Sequence of chain 1.A:
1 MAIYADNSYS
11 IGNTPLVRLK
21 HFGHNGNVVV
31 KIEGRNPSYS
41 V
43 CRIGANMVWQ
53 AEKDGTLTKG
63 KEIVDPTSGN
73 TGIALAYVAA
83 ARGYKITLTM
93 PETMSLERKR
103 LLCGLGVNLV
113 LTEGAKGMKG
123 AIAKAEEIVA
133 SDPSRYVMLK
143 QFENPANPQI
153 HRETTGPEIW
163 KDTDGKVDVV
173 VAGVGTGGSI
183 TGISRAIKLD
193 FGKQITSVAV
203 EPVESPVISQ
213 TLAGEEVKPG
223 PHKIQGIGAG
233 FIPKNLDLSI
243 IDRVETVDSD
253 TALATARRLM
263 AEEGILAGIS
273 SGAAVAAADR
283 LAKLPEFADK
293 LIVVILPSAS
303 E

A small-molecule ligand and the protein it binds are described below.
Small molecule (SMILES): CC[C@H](C)[C@H](N)C(=O)NCC(=O)N[C@@H](CC(=O)O)C(=O)NCC(=O)N[C@@H](C)C(=O)N[C@@H](CCC(=O)O)C(=O)N[C@H](C=O)Cc1ccccc1

Binding-site contacts:
Ligand atom CB contacts residue ALA231 of chain 1.A at 3.2 Å (hydrophobic).
Ligand atom CA contacts residue HIS224 of chain 1.A at 3.3 Å.
Ligand atom CD1 contacts residue GLN227 of chain 1.A at 3.8 Å.
Ligand atom CG contacts residue SER70 of chain 1.A at 3.5 Å.
Ligand atom O contacts residue MET120 of chain 1.A at 3.8 Å.
Ligand atom OD2 contacts residue SER70 of chain 1.A at 2.9 Å (h-bond).
Ligand atom CG2 contacts residue GLY71 of chain 1.A at 3.6 Å.
Ligand atom CB contacts residue PRO223 of chain 1.A at 3.8 Å (hydrophobic).
Ligand atom CA contacts residue GLY228 of chain 1.A at 3.8 Å.
Ligand atom CD1 contacts residue THR178 of chain 1.A at 3.2 Å.
Ligand atom CD contacts residue PRO223 of chain 1.A at 3.7 Å (hydrophobic).
Ligand atom CG2 contacts residue THR73 of chain 1.A at 3.6 Å.
Ligand atom N contacts residue GLY228 of chain 1.A at 3.6 Å (h-bond).
Ligand atom N contacts residue ALA231 of chain 1.A at 3.0 Å (h-bond).
Ligand atom CA contacts residue ALA231 of chain 1.A at 3.5 Å (hydrophobic).
Ligand atom CG1 contacts residue GLN143 of chain 1.A at 3.0 Å.
Ligand atom OE2 contacts residue GLY222 of chain 1.A at 3.5 Å.
Ligand atom CD1 contacts residue GLN143 of chain 1.A at 3.4 Å.
Ligand atom O contacts residue GLY228 of chain 1.A at 3.4 Å (h-bond).
Ligand atom CE1 contacts residue GLN227 of chain 1.A at 3.5 Å.
Ligand atom C contacts residue ALA231 of chain 1.A at 3.7 Å (hydrophobic).
Ligand atom CD1 contacts residue LYS225 of chain 1.A at 3.7 Å.
Ligand atom O contacts residue GLN227 of chain 1.A at 3.4 Å.
Ligand atom CE1 contacts residue LYS225 of chain 1.A at 3.3 Å.
Ligand atom CG2 contacts residue ASN72 of chain 1.A at 3.5 Å.
Ligand atom N contacts residue SER70 of chain 1.A at 3.0 Å (h-bond).
Ligand atom CG2 contacts residue THR69 of chain 1.A at 3.8 Å.
Ligand atom CD1 contacts residue PHE144 of chain 1.A at 3.2 Å (hydrophobic).
Ligand atom OE2 contacts residue PRO223 of chain 1.A at 3.6 Å.
Ligand atom CZ contacts residue GLN227 of chain 1.A at 3.5 Å.
Ligand atom O contacts residue HIS224 of chain 1.A at 3.2 Å (h-bond).
Ligand atom O contacts residue MET120 of chain 1.A at 2.9 Å.
Ligand atom C contacts residue HIS224 of chain 1.A at 3.7 Å.
Ligand atom CG1 contacts residue LLP42 of chain 1.A at 3.4 Å.
Ligand atom C contacts residue SER70 of chain 1.A at 3.2 Å.
Ligand atom CD1 contacts residue HIS224 of chain 1.A at 3.3 Å.
Ligand atom CA contacts residue SER70 of chain 1.A at 3.3 Å.
Ligand atom CA contacts residue SER70 of chain 1.A at 3.8 Å.
Ligand atom CB contacts residue SER70 of chain 1.A at 3.5 Å.
Ligand atom OE1 contacts residue PRO223 of chain 1.A at 3.7 Å.